Binding-site contacts:
Ligand atom N contacts residue TRP47 of chain 1.A at 3.7 Å.
Ligand atom O contacts residue VAL43 of chain 1.A at 3.6 Å.
Ligand atom CD2 contacts residue HIS11 of chain 1.A at 3.6 Å.
Ligand atom NH1 contacts residue LEU13 of chain 1.A at 3.2 Å (h-bond).
Ligand atom CE2 contacts residue PRO12 of chain 1.A at 3.2 Å (hydrophobic).
Ligand atom NH1 contacts residue GLU106 of chain 1.A at 3.0 Å (salt-bridge).
Ligand atom CD1 contacts residue TRP47 of chain 1.A at 3.8 Å (hydrophobic).
Ligand atom CD2 contacts residue GLU44 of chain 1.A at 3.8 Å.
Ligand atom CZ contacts residue TYR8 of chain 1.A at 3.6 Å (hydrophobic).
Ligand atom CD contacts residue PRO12 of chain 1.A at 3.4 Å (hydrophobic).
Ligand atom O contacts residue GLY113 of chain 1.A at 3.5 Å (h-bond).
Ligand atom NE contacts residue GLU106 of chain 1.A at 2.8 Å (salt-bridge).
Ligand atom CG contacts residue ARG160 of chain 1.A at 3.7 Å.
Ligand atom CB contacts residue GLN14 of chain 1.A at 3.8 Å.
Ligand atom CD contacts residue ARG160 of chain 1.A at 3.7 Å.
Ligand atom NH1 contacts residue GLN14 of chain 1.A at 3.5 Å (h-bond).
Ligand atom CZ contacts residue ASN51 of chain 1.A at 3.8 Å.
Ligand atom CZ contacts residue GLN14 of chain 1.A at 3.7 Å.
Ligand atom CD2 contacts residue LEU109 of chain 1.A at 3.6 Å (hydrophobic).
Ligand atom OH contacts residue PRO12 of chain 1.A at 2.7 Å (h-bond).
Ligand atom NH2 contacts residue GLN14 of chain 1.A at 3.5 Å (h-bond).
Ligand atom CZ contacts residue PRO12 of chain 1.A at 3.4 Å (hydrophobic).
Ligand atom O contacts residue TRP47 of chain 1.A at 2.7 Å (h-bond).
Ligand atom CB contacts residue VAL43 of chain 1.A at 3.6 Å (hydrophobic).
Ligand atom CD1 contacts residue TRP47 of chain 1.A at 3.6 Å (hydrophobic).
Ligand atom NH1 contacts residue TYR8 of chain 1.A at 3.8 Å.
Ligand atom CD1 contacts residue GLY113 of chain 1.A at 3.8 Å.
Ligand atom CZ contacts residue GLU106 of chain 1.A at 3.6 Å.
Ligand atom C contacts residue TRP47 of chain 1.A at 3.7 Å (hydrophobic).
Ligand atom CA contacts residue TRP47 of chain 1.A at 3.7 Å (hydrophobic).
Ligand atom CD2 contacts residue VAL43 of chain 1.A at 3.8 Å (hydrophobic).
Ligand atom NE contacts residue GLN14 of chain 1.A at 3.4 Å (h-bond).
Ligand atom CD1 contacts residue HIS11 of chain 1.A at 3.7 Å.
Ligand atom CD contacts residue GLU106 of chain 1.A at 3.5 Å.
Ligand atom NH1 contacts residue PRO12 of chain 1.A at 3.0 Å (h-bond).
Ligand atom CG contacts residue TRP47 of chain 1.A at 3.6 Å (hydrophobic).
Ligand atom CB contacts residue TRP47 of chain 1.A at 3.6 Å (hydrophobic).
Ligand atom OH contacts residue HIS11 of chain 1.A at 3.2 Å.
Ligand atom NH1 contacts residue GLU44 of chain 1.A at 3.8 Å.
Ligand atom NH2 contacts residue TYR8 of chain 1.A at 3.4 Å.

This protein binds this small molecule.
Small molecule (SMILES): CC(=O)N[C@@H](CCCN=C(N)N)C(=O)N[C@@H](Cc1ccc(O)cc1)C(=O)N[C@@H](CO)C(=O)N[C@@H](CCCN=C(N)N)C(=O)N[C@@]1(C)CCC/C=C\CCC[C@@](C)(C(=O)N[C@@H](CC(C)C)C(=O)N[C@@H](Cc2ccccc2)C(=O)N[C@@H](CCCN=C(N)N)C(N)=O)NC(=O)[C@H](CC(C)C)NC(=O)[C@H](CC(C)C)NC(=O)[C@H](CCC(N)=O)NC1=O

Sequence of chain 1.A:
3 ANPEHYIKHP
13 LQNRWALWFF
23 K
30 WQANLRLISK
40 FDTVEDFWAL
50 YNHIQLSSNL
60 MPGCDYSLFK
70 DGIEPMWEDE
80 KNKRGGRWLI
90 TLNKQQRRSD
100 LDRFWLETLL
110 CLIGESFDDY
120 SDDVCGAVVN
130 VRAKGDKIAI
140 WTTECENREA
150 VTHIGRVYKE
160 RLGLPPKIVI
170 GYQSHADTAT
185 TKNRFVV